This protein binds this small molecule.
Small molecule (SMILES): COc1ccc2c(OC[C@@H]3C[C@H]4C(=O)N(C)CCCC/C=C\[C@@H]5C[C@@]5(C(=O)NS(=O)(=O)C5(C)CC5)NC(=O)N34)cc(-c3nc(C(C)C)cs3)nc2c1

Binding-site contacts:
Ligand atom C42 contacts residue ARG156 of chain 1.A at 3.2 Å.
Ligand atom C2 contacts residue ARG156 of chain 1.A at 3.5 Å.
Ligand atom S44 contacts residue VAL79 of chain 1.A at 3.4 Å (h-bond).
Ligand atom N45 contacts residue SER134 of chain 1.D at 2.9 Å (h-bond).
Ligand atom C40 contacts residue ARG156 of chain 1.A at 3.5 Å.
Ligand atom O24 contacts residue GLY138 of chain 1.A at 2.9 Å (h-bond).
Ligand atom C35 contacts residue ASP82 of chain 1.A at 3.1 Å.
Ligand atom O8 contacts residue ALA157 of chain 1.A at 3.5 Å.
Ligand atom N18 contacts residue HIS58 of chain 1.A at 3.5 Å (h-bond).
Ligand atom C30 contacts residue HIS58 of chain 1.A at 3.5 Å.
Ligand atom C2 contacts residue ALA157 of chain 1.A at 3.5 Å (hydrophobic).
Ligand atom C37 contacts residue ASP82 of chain 1.A at 3.5 Å.
Ligand atom C21 contacts residue PHE155 of chain 1.A at 3.2 Å (hydrophobic).
Ligand atom N18 contacts residue ARG156 of chain 1.A at 3.0 Å (salt-bridge).
Ligand atom C49 contacts residue HIS111 of chain 1.D at 3.4 Å.
Ligand atom O28 contacts residue GLY138 of chain 1.A at 3.0 Å (h-bond).
Ligand atom C10 contacts residue VAL133 of chain 1.D at 3.4 Å (hydrophobic).
Ligand atom S44 contacts residue TYR135 of chain 1.D at 3.3 Å (h-bond).
Ligand atom C14 contacts residue VAL133 of chain 1.A at 3.5 Å (hydrophobic).
Ligand atom O27 contacts residue GLY138 of chain 1.A at 3.3 Å.
Ligand atom N38 contacts residue ASP82 of chain 1.A at 3.4 Å.
Ligand atom C40 contacts residue ASP169 of chain 1.A at 3.2 Å.
Ligand atom O17 contacts residue LYS137 of chain 1.A at 3.3 Å (salt-bridge).
Ligand atom O32 contacts residue ARG156 of chain 1.A at 3.4 Å (salt-bridge).
Ligand atom O8 contacts residue ALA158 of chain 1.A at 3.1 Å (h-bond).
Ligand atom O24 contacts residue SER139 of chain 1.A at 3.5 Å (h-bond).
Ligand atom C11 contacts residue ALA158 of chain 1.A at 3.5 Å (hydrophobic).
Ligand atom C33 contacts residue ASP82 of chain 1.A at 3.2 Å.
Ligand atom N23 contacts residue HIS58 of chain 1.A at 2.9 Å (h-bond).
Ligand atom C39 contacts residue ARG156 of chain 1.A at 3.5 Å.
Ligand atom O51 contacts residue ARG156 of chain 1.A at 2.7 Å (salt-bridge).
Ligand atom O24 contacts residue SER140 of chain 1.A at 3.5 Å (h-bond).
Ligand atom N45 contacts residue TYR135 of chain 1.D at 3.5 Å.
Ligand atom O28 contacts residue LYS137 of chain 1.A at 3.5 Å.
Ligand atom C35 contacts residue SER134 of chain 1.D at 3.1 Å.
Ligand atom C43 contacts residue TYR135 of chain 1.D at 3.4 Å (hydrophobic).
Ligand atom C50 contacts residue SER134 of chain 1.D at 3.4 Å.
Ligand atom O27 contacts residue SER140 of chain 1.A at 2.8 Å (h-bond).
Ligand atom C13 contacts residue VAL133 of chain 1.A at 3.5 Å (hydrophobic).
Ligand atom C31 contacts residue SER43 of chain 1.A at 3.5 Å.

Sequence of chain 1.D:
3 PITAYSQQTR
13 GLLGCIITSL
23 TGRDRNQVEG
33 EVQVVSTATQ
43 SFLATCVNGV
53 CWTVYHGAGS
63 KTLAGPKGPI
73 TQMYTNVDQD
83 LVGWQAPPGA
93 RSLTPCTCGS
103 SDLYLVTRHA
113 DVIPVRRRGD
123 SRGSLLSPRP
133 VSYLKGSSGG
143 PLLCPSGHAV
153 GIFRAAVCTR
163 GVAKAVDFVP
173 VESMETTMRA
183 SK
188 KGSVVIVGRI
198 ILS

Sequence of chain 1.A:
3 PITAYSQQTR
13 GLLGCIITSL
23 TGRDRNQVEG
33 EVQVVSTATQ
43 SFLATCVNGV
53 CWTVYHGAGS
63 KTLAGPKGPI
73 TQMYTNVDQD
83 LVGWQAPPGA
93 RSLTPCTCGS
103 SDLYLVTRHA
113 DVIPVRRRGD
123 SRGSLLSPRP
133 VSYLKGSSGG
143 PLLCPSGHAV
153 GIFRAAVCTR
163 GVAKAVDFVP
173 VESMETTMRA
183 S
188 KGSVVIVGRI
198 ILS